Sequence of chain 41.J:
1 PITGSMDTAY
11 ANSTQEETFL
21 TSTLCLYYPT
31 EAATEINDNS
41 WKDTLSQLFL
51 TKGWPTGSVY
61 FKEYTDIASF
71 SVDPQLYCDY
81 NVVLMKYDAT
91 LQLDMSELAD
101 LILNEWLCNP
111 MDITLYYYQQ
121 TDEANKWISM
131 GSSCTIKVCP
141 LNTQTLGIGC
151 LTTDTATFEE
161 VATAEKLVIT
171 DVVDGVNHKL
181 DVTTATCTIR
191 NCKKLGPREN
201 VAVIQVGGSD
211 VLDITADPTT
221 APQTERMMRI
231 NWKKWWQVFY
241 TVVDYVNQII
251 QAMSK

The protein below binds the small molecule below.
Small molecule (SMILES): CC(=O)N[C@H]1[C@H](O[C@H]2[C@H](O)[C@@H](NC(C)=O)CO[C@@H]2CO)O[C@H](CO)[C@@H](O)[C@@H]1O

Binding-site contacts:
Ligand atom C1 contacts residue ASN12 of chain 41.J at 2.1 Å.
Ligand atom C2 contacts residue ASN12 of chain 41.J at 3.2 Å.
Ligand atom C7 contacts residue ASN12 of chain 41.J at 3.9 Å.
Ligand atom C5 contacts residue ASN12 of chain 41.J at 4.1 Å.
Ligand atom N2 contacts residue ASN12 of chain 41.J at 3.8 Å.
Ligand atom O5 contacts residue ASN12 of chain 41.J at 2.7 Å (h-bond).
Ligand atom O7 contacts residue ASN12 of chain 41.J at 3.7 Å.